Binding-site contacts:
Ligand atom O5 contacts residue NAG2 of chain 1.H at 3.8 Å.
Ligand atom C1 contacts residue ASN524 of chain 1.B at 1.4 Å.
Ligand atom O5 contacts residue NAG1 of chain 1.H at 3.6 Å (h-bond).
Ligand atom C6 contacts residue GLN503 of chain 1.B at 3.7 Å.
Ligand atom C1 contacts residue ASP548 of chain 1.B at 3.5 Å.
Ligand atom O3 contacts residue NAG2 of chain 1.H at 2.7 Å (h-bond).
Ligand atom C6 contacts residue SER502 of chain 1.B at 3.8 Å.
Ligand atom O6 contacts residue SER502 of chain 1.B at 2.9 Å (h-bond).
Ligand atom O7 contacts residue ASN524 of chain 1.B at 3.5 Å (h-bond).
Ligand atom C3 contacts residue NAG1 of chain 1.H at 3.6 Å.
Ligand atom C1 contacts residue SER526 of chain 1.B at 4.0 Å.
Ligand atom C8 contacts residue VAL546 of chain 1.B at 3.9 Å (hydrophobic).
Ligand atom C5 contacts residue SER502 of chain 1.B at 4.0 Å.
Ligand atom C5 contacts residue NAG1 of chain 1.H at 4.1 Å.
Ligand atom O4 contacts residue NAG1 of chain 1.H at 3.3 Å.
Ligand atom C8 contacts residue ASP548 of chain 1.B at 4.1 Å.
Ligand atom C3 contacts residue ASN524 of chain 1.B at 3.8 Å.
Ligand atom O7 contacts residue GLN503 of chain 1.B at 4.0 Å.
Ligand atom N2 contacts residue ASN524 of chain 1.B at 2.8 Å (h-bond).
Ligand atom C5 contacts residue ASN524 of chain 1.B at 3.7 Å.
Ligand atom O5 contacts residue ASN524 of chain 1.B at 2.4 Å (h-bond).
Ligand atom C8 contacts residue NAG1 of chain 1.H at 3.4 Å.
Ligand atom O6 contacts residue NAG1 of chain 1.H at 2.6 Å (h-bond).
Ligand atom C2 contacts residue ASP548 of chain 1.B at 3.4 Å.
Ligand atom C8 contacts residue LEU551 of chain 1.B at 3.7 Å (hydrophobic).
Ligand atom O6 contacts residue NAG2 of chain 1.H at 3.0 Å (h-bond).
Ligand atom O5 contacts residue SER502 of chain 1.B at 3.2 Å (h-bond).
Ligand atom O6 contacts residue GLN503 of chain 1.B at 2.9 Å (h-bond).
Ligand atom N2 contacts residue ASP548 of chain 1.B at 2.7 Å (salt-bridge).
Ligand atom C7 contacts residue ASP548 of chain 1.B at 3.8 Å.
Ligand atom O3 contacts residue NAG1 of chain 1.H at 2.7 Å (h-bond).
Ligand atom C7 contacts residue NAG1 of chain 1.H at 4.0 Å.
Ligand atom C3 contacts residue ASP548 of chain 1.B at 3.5 Å.
Ligand atom C3 contacts residue NAG2 of chain 1.H at 4.1 Å.
Ligand atom C1 contacts residue SER502 of chain 1.B at 4.1 Å.
Ligand atom C4 contacts residue NAG1 of chain 1.H at 4.1 Å.
Ligand atom C6 contacts residue NAG1 of chain 1.H at 3.3 Å.
Ligand atom N2 contacts residue NAG1 of chain 1.H at 3.7 Å.
Ligand atom C7 contacts residue ASN524 of chain 1.B at 3.4 Å.
Ligand atom C2 contacts residue ASN524 of chain 1.B at 2.4 Å.

A small-molecule ligand and the protein it binds are described below.
Small molecule (SMILES): CC(=O)N[C@H]1[C@H](O[C@H]2[C@H](O)[C@@H](NC(C)=O)CO[C@@H]2CO)O[C@H](CO)[C@@H](O)[C@@H]1O

Sequence of chain 1.B:
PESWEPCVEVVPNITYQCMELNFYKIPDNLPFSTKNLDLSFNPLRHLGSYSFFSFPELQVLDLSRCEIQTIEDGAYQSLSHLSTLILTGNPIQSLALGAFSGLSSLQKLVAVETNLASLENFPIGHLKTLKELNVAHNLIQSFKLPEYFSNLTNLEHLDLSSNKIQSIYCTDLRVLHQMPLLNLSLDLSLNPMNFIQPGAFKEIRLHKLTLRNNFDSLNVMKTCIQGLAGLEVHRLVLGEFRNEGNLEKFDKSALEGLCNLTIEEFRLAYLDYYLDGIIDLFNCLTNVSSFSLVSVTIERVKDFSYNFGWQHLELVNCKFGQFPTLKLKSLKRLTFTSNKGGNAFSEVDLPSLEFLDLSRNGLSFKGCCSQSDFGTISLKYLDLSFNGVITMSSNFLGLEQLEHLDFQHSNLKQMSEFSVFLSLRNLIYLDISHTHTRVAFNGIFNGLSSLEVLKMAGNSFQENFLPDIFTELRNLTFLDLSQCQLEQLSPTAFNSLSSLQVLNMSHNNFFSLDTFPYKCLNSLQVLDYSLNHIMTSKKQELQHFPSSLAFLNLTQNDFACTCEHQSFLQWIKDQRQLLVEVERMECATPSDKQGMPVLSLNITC